This small molecule binds to this protein.
Small molecule (SMILES): Cc1cc(N)nc(CCc2c(F)ccc(CCCN(C)C)c2F)c1

Binding-site contacts:
Ligand atom C13 contacts residue HEM1 of chain 1.E at 3.2 Å.
Ligand atom C07 contacts residue GLY315 of chain 1.A at 3.6 Å.
Ligand atom C02 contacts residue HEM1 of chain 1.E at 3.5 Å.
Ligand atom C05 contacts residue VAL296 of chain 1.A at 3.6 Å (hydrophobic).
Ligand atom C09 contacts residue HEM1 of chain 1.E at 3.8 Å.
Ligand atom C13 contacts residue VAL296 of chain 1.A at 3.8 Å (hydrophobic).
Ligand atom C11 contacts residue HEM1 of chain 1.E at 3.6 Å.
Ligand atom C07 contacts residue PRO294 of chain 1.A at 3.8 Å (hydrophobic).
Ligand atom C16 contacts residue VAL296 of chain 1.A at 3.6 Å (hydrophobic).
Ligand atom C22 contacts residue TYR435 of chain 1.A at 3.3 Å (hydrophobic).
Ligand atom C11 contacts residue VAL296 of chain 1.A at 3.8 Å (hydrophobic).
Ligand atom F16 contacts residue HEM1 of chain 1.E at 3.7 Å.
Ligand atom C12 contacts residue HEM1 of chain 1.E at 3.7 Å.
Ligand atom C07 contacts residue HEM1 of chain 1.E at 3.5 Å.
Ligand atom N02 contacts residue HEM1 of chain 1.E at 3.1 Å.
Ligand atom C05 contacts residue PRO294 of chain 1.A at 3.8 Å (hydrophobic).
Ligand atom C15 contacts residue VAL296 of chain 1.A at 3.5 Å (hydrophobic).
Ligand atom C09 contacts residue GLU321 of chain 1.A at 3.3 Å.
Ligand atom C17 contacts residue VAL296 of chain 1.A at 3.8 Å (hydrophobic).
Ligand atom C14 contacts residue VAL296 of chain 1.A at 3.6 Å (hydrophobic).
Ligand atom N02 contacts residue TRP316 of chain 1.A at 2.9 Å (h-bond).
Ligand atom N01 contacts residue GLU321 of chain 1.A at 2.9 Å (salt-bridge).
Ligand atom N20 contacts residue HEM1 of chain 1.E at 3.2 Å (h-bond).
Ligand atom C22 contacts residue HEM1 of chain 1.E at 3.3 Å.
Ligand atom C14 contacts residue HEM1 of chain 1.E at 3.3 Å.
Ligand atom F12 contacts residue HEM1 of chain 1.E at 3.0 Å.
Ligand atom C18 contacts residue HEM1 of chain 1.E at 3.1 Å.
Ligand atom N01 contacts residue PRO294 of chain 1.A at 3.8 Å.
Ligand atom C02 contacts residue TRP316 of chain 1.A at 3.7 Å (hydrophobic).
Ligand atom C08 contacts residue GLU321 of chain 1.A at 3.4 Å.
Ligand atom C07 contacts residue PHE313 of chain 1.A at 3.7 Å (hydrophobic).
Ligand atom C19 contacts residue HEM1 of chain 1.E at 3.2 Å.
Ligand atom C22 contacts residue PHE65 of chain 1.A at 3.7 Å (hydrophobic).
Ligand atom C06 contacts residue GLU321 of chain 1.A at 3.6 Å.
Ligand atom C16 contacts residue HEM1 of chain 1.E at 3.6 Å.
Ligand atom C02 contacts residue GLU321 of chain 1.A at 3.3 Å.
Ligand atom N02 contacts residue TYR317 of chain 1.A at 3.7 Å.
Ligand atom C03 contacts residue HEM1 of chain 1.E at 3.1 Å.
Ligand atom C06 contacts residue PRO294 of chain 1.A at 3.6 Å (hydrophobic).
Ligand atom N02 contacts residue GLU321 of chain 1.A at 2.6 Å (salt-bridge).

Sequence of chain 1.A:
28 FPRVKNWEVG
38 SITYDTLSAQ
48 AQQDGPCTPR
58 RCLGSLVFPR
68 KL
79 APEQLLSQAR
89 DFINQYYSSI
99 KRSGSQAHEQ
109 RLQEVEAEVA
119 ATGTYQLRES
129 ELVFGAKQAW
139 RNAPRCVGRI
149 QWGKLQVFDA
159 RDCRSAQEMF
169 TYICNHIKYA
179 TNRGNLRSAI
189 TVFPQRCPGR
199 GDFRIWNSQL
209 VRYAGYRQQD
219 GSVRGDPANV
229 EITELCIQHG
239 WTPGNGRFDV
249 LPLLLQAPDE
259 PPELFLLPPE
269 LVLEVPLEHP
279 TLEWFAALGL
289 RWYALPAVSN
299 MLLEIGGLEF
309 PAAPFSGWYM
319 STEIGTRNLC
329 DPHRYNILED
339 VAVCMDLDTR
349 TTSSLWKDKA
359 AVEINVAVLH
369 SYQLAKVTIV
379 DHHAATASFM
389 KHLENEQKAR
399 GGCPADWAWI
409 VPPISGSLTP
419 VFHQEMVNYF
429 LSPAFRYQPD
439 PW